Binding-site contacts:
Ligand atom N2 contacts residue ASN174 of chain 1.A at 2.8 Å (h-bond).
Ligand atom C5 contacts residue HIS172 of chain 1.A at 3.8 Å.
Ligand atom C2 contacts residue ASN174 of chain 1.A at 2.4 Å.
Ligand atom C8 contacts residue ASN174 of chain 1.A at 4.5 Å.
Ligand atom C1 contacts residue HIS172 of chain 1.A at 4.2 Å.
Ligand atom C7 contacts residue HIS172 of chain 1.A at 4.2 Å.
Ligand atom C3 contacts residue ASN174 of chain 1.A at 3.8 Å.
Ligand atom O5 contacts residue ASN174 of chain 1.A at 2.4 Å (h-bond).
Ligand atom C8 contacts residue HIS172 of chain 1.A at 4.0 Å.
Ligand atom C8 contacts residue LYS177 of chain 1.A at 4.0 Å.
Ligand atom O7 contacts residue ASN174 of chain 1.A at 3.7 Å.
Ligand atom O7 contacts residue HIS172 of chain 1.A at 3.8 Å.
Ligand atom C6 contacts residue HIS172 of chain 1.A at 3.8 Å.
Ligand atom O5 contacts residue HIS172 of chain 1.A at 3.7 Å.
Ligand atom C5 contacts residue ASN174 of chain 1.A at 3.6 Å.
Ligand atom C8 contacts residue TRP175 of chain 1.A at 3.4 Å (hydrophobic).
Ligand atom C4 contacts residue ASN174 of chain 1.A at 4.2 Å.
Ligand atom C8 contacts residue THR176 of chain 1.A at 4.3 Å.
Ligand atom C7 contacts residue TRP175 of chain 1.A at 4.1 Å (hydrophobic).
Ligand atom C1 contacts residue ASN174 of chain 1.A at 1.4 Å.
Ligand atom N2 contacts residue TRP175 of chain 1.A at 4.3 Å.
Ligand atom C7 contacts residue ASN174 of chain 1.A at 3.4 Å.

A protein and the small-molecule ligand that binds it are described below.
Small molecule (SMILES): CC(=O)N[C@H]1[C@H](O[C@H]2[C@H](O)[C@@H](NC(C)=O)CO[C@@H]2CO)O[C@H](CO)[C@@H](O[C@@H]2O[C@H](CO)[C@@H](O)[C@H](O)[C@@H]2O)[C@@H]1O

Sequence of chain 1.A:
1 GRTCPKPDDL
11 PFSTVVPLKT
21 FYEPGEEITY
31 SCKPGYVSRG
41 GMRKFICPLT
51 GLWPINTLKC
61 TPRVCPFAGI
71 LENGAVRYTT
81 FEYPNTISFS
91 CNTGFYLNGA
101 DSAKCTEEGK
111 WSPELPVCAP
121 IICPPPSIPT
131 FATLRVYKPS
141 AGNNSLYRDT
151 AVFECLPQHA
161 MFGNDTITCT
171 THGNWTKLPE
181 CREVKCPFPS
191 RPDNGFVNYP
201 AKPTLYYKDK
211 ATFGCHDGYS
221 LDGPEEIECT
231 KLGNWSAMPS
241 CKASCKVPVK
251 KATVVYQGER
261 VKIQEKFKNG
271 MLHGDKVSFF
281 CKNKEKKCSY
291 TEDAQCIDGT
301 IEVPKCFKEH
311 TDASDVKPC